Binding-site contacts:
Ligand atom C2' contacts residue GLU801 of chain 1.E at 3.3 Å.
Ligand atom O1B contacts residue SER550 of chain 1.A at 2.7 Å (h-bond).
Ligand atom O2B contacts residue LYS549 of chain 1.A at 2.5 Å (salt-bridge).
Ligand atom O3A contacts residue THR547 of chain 1.A at 3.2 Å (h-bond).
Ligand atom O1A contacts residue SER550 of chain 1.A at 3.0 Å (h-bond).
Ligand atom O2G contacts residue ARG708 of chain 1.E at 2.5 Å (salt-bridge).
Ligand atom N3B contacts residue GLY546 of chain 1.A at 3.0 Å (h-bond).
Ligand atom N6 contacts residue TYR506 of chain 1.A at 3.0 Å (h-bond).
Ligand atom O2' contacts residue GLU801 of chain 1.E at 2.7 Å (salt-bridge).
Ligand atom N6 contacts residue LEU695 of chain 1.A at 3.4 Å.
Ligand atom O1B contacts residue LYS549 of chain 1.A at 3.2 Å (salt-bridge).
Ligand atom O3' contacts residue GLU801 of chain 1.E at 2.9 Å (salt-bridge).
Ligand atom PB contacts residue LYS549 of chain 1.A at 3.4 Å.
Ligand atom O3A contacts residue LYS549 of chain 1.A at 3.4 Å (salt-bridge).
Ligand atom N3B contacts residue MG1 of chain 1.X at 3.4 Å.
Ligand atom O1B contacts residue MG1 of chain 1.X at 2.0 Å.
Ligand atom O3G contacts residue ARG798 of chain 1.E at 3.1 Å (salt-bridge).
Ligand atom O3G contacts residue ARG708 of chain 1.E at 2.7 Å (salt-bridge).
Ligand atom O1A contacts residue ALA548 of chain 1.A at 3.1 Å.
Ligand atom O2B contacts residue ALA548 of chain 1.A at 3.1 Å (h-bond).
Ligand atom O1G contacts residue ASN651 of chain 1.A at 2.8 Å (h-bond).
Ligand atom N1 contacts residue TYR506 of chain 1.A at 3.2 Å (h-bond).
Ligand atom PB contacts residue MG1 of chain 1.X at 3.2 Å.
Ligand atom O3' contacts residue GLN551 of chain 1.A at 3.4 Å (h-bond).
Ligand atom C5' contacts residue GLU657 of chain 1.E at 3.0 Å.
Ligand atom O2A contacts residue ARG798 of chain 1.E at 2.8 Å (salt-bridge).
Ligand atom N3B contacts residue ARG798 of chain 1.E at 3.2 Å (salt-bridge).
Ligand atom O1A contacts residue GLN551 of chain 1.A at 2.7 Å (h-bond).
Ligand atom O2G contacts residue ARG798 of chain 1.E at 3.1 Å (salt-bridge).
Ligand atom O1A contacts residue LYS549 of chain 1.A at 3.4 Å (salt-bridge).
Ligand atom C4' contacts residue GLU657 of chain 1.E at 3.4 Å.
Ligand atom PG contacts residue ARG798 of chain 1.E at 3.4 Å.
Ligand atom O2B contacts residue THR547 of chain 1.A at 2.8 Å (h-bond).
Ligand atom O3A contacts residue ALA548 of chain 1.A at 2.6 Å (h-bond).
Ligand atom O2G contacts residue MG1 of chain 1.X at 2.0 Å.
Ligand atom PG contacts residue MG1 of chain 1.X at 2.8 Å.
Ligand atom O2A contacts residue GLN658 of chain 1.E at 3.1 Å (h-bond).
Ligand atom O1G contacts residue MG1 of chain 1.X at 2.8 Å.
Ligand atom C1' contacts residue GLU801 of chain 1.E at 3.3 Å.
Ligand atom O1G contacts residue LYS549 of chain 1.A at 2.8 Å (salt-bridge).

The protein below binds the small molecule below.
Small molecule (SMILES): Nc1ncnc2c1ncn2[C@@H]1O[C@H](CO[P](=O)(O)O[P](=O)(O)NP(=O)(O)O)[C@@H](O)[C@H]1O

Sequence of chain 1.E:
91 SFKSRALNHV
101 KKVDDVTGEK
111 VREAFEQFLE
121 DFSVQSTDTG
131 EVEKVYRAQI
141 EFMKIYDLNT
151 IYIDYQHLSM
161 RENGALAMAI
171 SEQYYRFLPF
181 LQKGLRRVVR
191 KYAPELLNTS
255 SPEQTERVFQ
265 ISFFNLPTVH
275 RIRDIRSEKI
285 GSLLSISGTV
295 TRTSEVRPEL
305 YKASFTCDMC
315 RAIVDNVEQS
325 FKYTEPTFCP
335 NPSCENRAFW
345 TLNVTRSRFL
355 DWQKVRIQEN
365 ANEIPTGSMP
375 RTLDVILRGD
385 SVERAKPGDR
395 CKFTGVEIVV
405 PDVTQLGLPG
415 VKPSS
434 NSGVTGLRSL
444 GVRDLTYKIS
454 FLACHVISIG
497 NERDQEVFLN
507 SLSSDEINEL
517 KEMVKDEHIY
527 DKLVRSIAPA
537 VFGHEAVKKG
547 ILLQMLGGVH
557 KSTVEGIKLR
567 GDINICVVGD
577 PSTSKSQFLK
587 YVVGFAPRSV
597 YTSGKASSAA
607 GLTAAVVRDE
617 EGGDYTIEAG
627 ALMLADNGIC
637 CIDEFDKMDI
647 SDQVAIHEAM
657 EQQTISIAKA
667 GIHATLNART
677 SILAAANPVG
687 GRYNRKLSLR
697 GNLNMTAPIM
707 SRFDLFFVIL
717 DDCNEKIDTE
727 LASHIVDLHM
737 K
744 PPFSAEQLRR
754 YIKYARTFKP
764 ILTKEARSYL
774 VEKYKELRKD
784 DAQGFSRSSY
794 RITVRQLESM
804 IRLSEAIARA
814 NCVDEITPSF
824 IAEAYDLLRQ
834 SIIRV

Sequence of chain 1.A:
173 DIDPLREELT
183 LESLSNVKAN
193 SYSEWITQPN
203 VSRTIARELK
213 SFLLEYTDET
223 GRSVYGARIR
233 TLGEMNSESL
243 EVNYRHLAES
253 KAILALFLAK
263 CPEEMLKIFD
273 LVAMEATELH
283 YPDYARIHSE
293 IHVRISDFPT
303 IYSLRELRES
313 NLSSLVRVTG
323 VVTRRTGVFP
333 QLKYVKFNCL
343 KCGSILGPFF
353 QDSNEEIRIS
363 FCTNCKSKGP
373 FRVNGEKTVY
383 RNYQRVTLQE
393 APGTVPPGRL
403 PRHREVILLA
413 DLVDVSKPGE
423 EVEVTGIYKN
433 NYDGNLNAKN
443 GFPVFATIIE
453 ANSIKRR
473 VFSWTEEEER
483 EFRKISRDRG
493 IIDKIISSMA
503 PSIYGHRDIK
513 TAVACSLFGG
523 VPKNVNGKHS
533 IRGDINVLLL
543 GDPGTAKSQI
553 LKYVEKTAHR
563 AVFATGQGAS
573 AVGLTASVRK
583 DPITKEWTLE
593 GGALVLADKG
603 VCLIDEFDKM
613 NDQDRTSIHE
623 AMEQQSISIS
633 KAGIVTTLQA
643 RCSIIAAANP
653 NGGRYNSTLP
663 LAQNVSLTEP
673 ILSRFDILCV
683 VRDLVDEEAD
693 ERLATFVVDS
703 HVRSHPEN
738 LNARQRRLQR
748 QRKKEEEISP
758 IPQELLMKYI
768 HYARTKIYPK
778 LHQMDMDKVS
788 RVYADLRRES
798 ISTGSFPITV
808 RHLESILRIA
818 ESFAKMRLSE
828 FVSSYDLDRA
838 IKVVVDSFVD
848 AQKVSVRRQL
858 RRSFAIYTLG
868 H